A small-molecule ligand and the protein it binds are described below.
Small molecule (SMILES): O=C(NCc1ccccc1C(F)(F)F)c1cc(-c2ccncc2)nn(-c2ccc(F)cc2)c1=O

Sequence of chain 1.A:
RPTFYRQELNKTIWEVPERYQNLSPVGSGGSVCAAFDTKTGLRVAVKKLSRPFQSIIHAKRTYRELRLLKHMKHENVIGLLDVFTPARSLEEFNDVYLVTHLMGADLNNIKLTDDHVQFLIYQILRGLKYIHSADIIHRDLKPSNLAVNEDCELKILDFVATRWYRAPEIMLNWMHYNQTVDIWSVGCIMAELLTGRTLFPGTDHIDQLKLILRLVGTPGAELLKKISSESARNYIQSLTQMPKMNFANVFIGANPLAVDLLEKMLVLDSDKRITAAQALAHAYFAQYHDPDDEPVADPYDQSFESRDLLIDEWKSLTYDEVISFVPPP

Binding-site contacts:
Ligand atom N4 contacts residue ARG72 of chain 1.A at 3.6 Å.
Ligand atom C24 contacts residue LEU106 of chain 1.A at 3.5 Å (hydrophobic).
Ligand atom F3 contacts residue PHE171 of chain 1.A at 3.5 Å.
Ligand atom C4 contacts residue GLU73 of chain 1.A at 3.8 Å.
Ligand atom C18 contacts residue ARG69 of chain 1.A at 3.8 Å.
Ligand atom C17 contacts residue THR108 of chain 1.A at 3.1 Å.
Ligand atom C3 contacts residue ASP170 of chain 1.A at 3.6 Å.
Ligand atom O1 contacts residue LEU169 of chain 1.A at 3.6 Å.
Ligand atom C1 contacts residue ASP170 of chain 1.A at 3.1 Å.
Ligand atom O2 contacts residue GLU73 of chain 1.A at 3.0 Å (salt-bridge).
Ligand atom C24 contacts residue THR108 of chain 1.A at 3.2 Å.
Ligand atom C3 contacts residue GLU73 of chain 1.A at 3.2 Å.
Ligand atom C20 contacts residue GLU73 of chain 1.A at 3.5 Å.
Ligand atom N1 contacts residue ASP170 of chain 1.A at 3.6 Å (salt-bridge).
Ligand atom C6 contacts residue GLU73 of chain 1.A at 3.8 Å.
Ligand atom F1 contacts residue VAL40 of chain 1.A at 3.3 Å.
Ligand atom C13 contacts residue ASP170 of chain 1.A at 3.2 Å.
Ligand atom C19 contacts residue LEU76 of chain 1.A at 3.7 Å (hydrophobic).
Ligand atom F1 contacts residue ALA53 of chain 1.A at 3.5 Å.
Ligand atom O1 contacts residue ASP170 of chain 1.A at 3.0 Å (salt-bridge).
Ligand atom C10 contacts residue GLU73 of chain 1.A at 3.6 Å.
Ligand atom C2 contacts residue ASP170 of chain 1.A at 3.2 Å.
Ligand atom C23 contacts residue LEU106 of chain 1.A at 3.5 Å (hydrophobic).
Ligand atom C16 contacts residue ILE86 of chain 1.A at 3.9 Å (hydrophobic).
Ligand atom C6 contacts residue ASP170 of chain 1.A at 3.4 Å.
Ligand atom F2 contacts residue PHE171 of chain 1.A at 3.5 Å.
Ligand atom C7 contacts residue THR108 of chain 1.A at 3.6 Å.
Ligand atom C8 contacts residue ASP170 of chain 1.A at 3.5 Å.
Ligand atom C14 contacts residue HIS150 of chain 1.A at 3.8 Å.
Ligand atom N3 contacts residue ASP170 of chain 1.A at 3.6 Å (salt-bridge).
Ligand atom O2 contacts residue LYS55 of chain 1.A at 2.9 Å (salt-bridge).
Ligand atom F4 contacts residue HIS150 of chain 1.A at 3.5 Å.
Ligand atom C23 contacts residue THR108 of chain 1.A at 3.1 Å.
Ligand atom C15 contacts residue HIS150 of chain 1.A at 3.4 Å.
Ligand atom O1 contacts residue ILE86 of chain 1.A at 3.5 Å.
Ligand atom C17 contacts residue LYS55 of chain 1.A at 3.9 Å.
Ligand atom F4 contacts residue ILE143 of chain 1.A at 3.2 Å.
Ligand atom C21 contacts residue LEU76 of chain 1.A at 3.4 Å (hydrophobic).
Ligand atom C19 contacts residue ARG72 of chain 1.A at 3.5 Å.
Ligand atom C12 contacts residue ILE86 of chain 1.A at 3.5 Å (hydrophobic).